The small molecule below binds the protein below.
Small molecule (SMILES): O=C(O)CCC(=O)C(=O)O

Sequence of chain 1.F:
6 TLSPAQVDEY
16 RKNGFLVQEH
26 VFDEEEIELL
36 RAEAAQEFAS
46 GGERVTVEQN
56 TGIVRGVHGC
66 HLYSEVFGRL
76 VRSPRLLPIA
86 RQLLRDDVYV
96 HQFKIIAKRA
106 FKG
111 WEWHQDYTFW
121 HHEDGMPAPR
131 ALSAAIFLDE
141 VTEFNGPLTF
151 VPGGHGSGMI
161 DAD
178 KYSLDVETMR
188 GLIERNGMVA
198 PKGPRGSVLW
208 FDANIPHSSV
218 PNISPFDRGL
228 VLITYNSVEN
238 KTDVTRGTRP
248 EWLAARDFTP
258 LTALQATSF

Binding-site contacts:
Ligand atom C3 contacts residue LEU148 of chain 1.F at 4.4 Å (hydrophobic).
Ligand atom O2 contacts residue FE1 of chain 1.Y at 1.9 Å.
Ligand atom O5 contacts residue LEU148 of chain 1.F at 4.4 Å.
Ligand atom O2 contacts residue ASP116 of chain 1.F at 2.7 Å (salt-bridge).
Ligand atom O2 contacts residue PHE208 of chain 1.F at 4.2 Å.
Ligand atom C1 contacts residue FE1 of chain 1.Y at 2.2 Å.
Ligand atom O1 contacts residue HIS114 of chain 1.F at 4.4 Å.
Ligand atom C2 contacts residue FE1 of chain 1.Y at 2.9 Å.
Ligand atom C1 contacts residue LEU229 of chain 1.F at 4.3 Å (hydrophobic).
Ligand atom O3 contacts residue ILE101 of chain 1.F at 4.1 Å.
Ligand atom O2 contacts residue HIS214 of chain 1.F at 3.0 Å.
Ligand atom C5 contacts residue LEU148 of chain 1.F at 4.3 Å (hydrophobic).
Ligand atom O5 contacts residue HIS114 of chain 1.F at 3.7 Å.
Ligand atom O1 contacts residue LEU229 of chain 1.F at 4.5 Å.
Ligand atom O2 contacts residue LEU229 of chain 1.F at 4.4 Å.
Ligand atom C2 contacts residue HIS114 of chain 1.F at 4.5 Å.
Ligand atom O4 contacts residue SER216 of chain 1.F at 2.9 Å (h-bond).
Ligand atom C1 contacts residue HIS114 of chain 1.F at 4.1 Å.
Ligand atom O3 contacts residue LEU148 of chain 1.F at 3.5 Å.
Ligand atom C3 contacts residue LYS99 of chain 1.F at 4.5 Å.
Ligand atom C5 contacts residue SER216 of chain 1.F at 3.5 Å.
Ligand atom C4 contacts residue ILE101 of chain 1.F at 3.7 Å (hydrophobic).
Ligand atom O2 contacts residue HIS114 of chain 1.F at 3.9 Å.
Ligand atom O3 contacts residue LYS103 of chain 1.F at 4.5 Å.
Ligand atom O1 contacts residue FE1 of chain 1.Y at 2.9 Å.
Ligand atom O1 contacts residue PRO1 of chain 1.Z at 3.6 Å.
Ligand atom C1 contacts residue HIS214 of chain 1.F at 4.1 Å.
Ligand atom C3 contacts residue LEU229 of chain 1.F at 3.9 Å (hydrophobic).
Ligand atom O5 contacts residue FE1 of chain 1.Y at 2.8 Å.
Ligand atom C1 contacts residue ASP116 of chain 1.F at 3.4 Å.
Ligand atom O4 contacts residue LYS103 of chain 1.F at 3.9 Å.
Ligand atom O3 contacts residue SER216 of chain 1.F at 3.6 Å.
Ligand atom O1 contacts residue LYS99 of chain 1.F at 3.6 Å.
Ligand atom C3 contacts residue ILE101 of chain 1.F at 4.1 Å (hydrophobic).
Ligand atom C5 contacts residue ILE101 of chain 1.F at 4.1 Å (hydrophobic).
Ligand atom C3 contacts residue FE1 of chain 1.Y at 4.3 Å.
Ligand atom O1 contacts residue ASP116 of chain 1.F at 3.4 Å (salt-bridge).